Binding-site contacts:
Ligand atom C2 contacts residue ARG389 of chain 1.A at 3.8 Å.
Ligand atom O4 contacts residue LYS424 of chain 1.A at 2.6 Å (salt-bridge).
Ligand atom O2P contacts residue ASP385 of chain 1.A at 3.3 Å (salt-bridge).
Ligand atom O2 contacts residue MSE290 of chain 1.A at 4.0 Å.
Ligand atom C4 contacts residue LYS424 of chain 1.A at 3.3 Å.
Ligand atom O6 contacts residue ASP385 of chain 1.A at 3.4 Å.
Ligand atom C2 contacts residue GLU111 of chain 1.A at 3.8 Å.
Ligand atom C3 contacts residue LYS424 of chain 1.A at 3.7 Å.
Ligand atom P contacts residue ASP385 of chain 1.A at 3.5 Å.
Ligand atom O3P contacts residue ASP385 of chain 1.A at 2.7 Å (salt-bridge).
Ligand atom O3 contacts residue LEU386 of chain 1.A at 3.8 Å.
Ligand atom O1 contacts residue GLU111 of chain 1.A at 2.4 Å (salt-bridge).
Ligand atom O2P contacts residue ASP255 of chain 1.A at 3.1 Å (salt-bridge).
Ligand atom O2 contacts residue GLU111 of chain 1.A at 2.9 Å (salt-bridge).
Ligand atom C1 contacts residue ARG389 of chain 1.A at 4.1 Å.
Ligand atom O2 contacts residue ARG389 of chain 1.A at 3.0 Å (salt-bridge).
Ligand atom O1 contacts residue THR20 of chain 1.A at 3.7 Å.
Ligand atom C1 contacts residue TRP107 of chain 1.A at 3.8 Å (hydrophobic).
Ligand atom O4 contacts residue PHE16 of chain 1.A at 3.9 Å.
Ligand atom C4 contacts residue ASP385 of chain 1.A at 3.3 Å.
Ligand atom C1 contacts residue ARG24 of chain 1.A at 3.4 Å.
Ligand atom O6 contacts residue LEU386 of chain 1.A at 4.2 Å.
Ligand atom P contacts residue MG1 of chain 1.D at 3.4 Å.
Ligand atom O3P contacts residue GLY384 of chain 1.A at 3.6 Å.
Ligand atom O2P contacts residue LEU386 of chain 1.A at 2.8 Å (h-bond).
Ligand atom C3 contacts residue ARG389 of chain 1.A at 3.6 Å.
Ligand atom O1P contacts residue ASP255 of chain 1.A at 2.8 Å (salt-bridge).
Ligand atom P contacts residue ASP255 of chain 1.A at 2.9 Å.
Ligand atom O4 contacts residue ASP385 of chain 1.A at 4.2 Å.
Ligand atom O3 contacts residue ARG389 of chain 1.A at 3.2 Å (salt-bridge).
Ligand atom O2P contacts residue MG1 of chain 1.D at 3.5 Å.
Ligand atom O2P contacts residue GLY384 of chain 1.A at 4.1 Å.
Ligand atom O3P contacts residue ASP255 of chain 1.A at 2.5 Å (salt-bridge).
Ligand atom C1 contacts residue GLU111 of chain 1.A at 3.3 Å.
Ligand atom C3 contacts residue ASP385 of chain 1.A at 3.1 Å.
Ligand atom O1 contacts residue ARG24 of chain 1.A at 2.9 Å (salt-bridge).
Ligand atom O1P contacts residue ASN256 of chain 1.A at 3.4 Å (h-bond).
Ligand atom P contacts residue LEU386 of chain 1.A at 3.9 Å.
Ligand atom O1P contacts residue MG1 of chain 1.D at 2.2 Å.
Ligand atom O3 contacts residue ASP385 of chain 1.A at 2.6 Å (salt-bridge).

A small-molecule ligand and the protein it binds are described below.
Small molecule (SMILES): O=P(O)(O)OC[C@H]1O[C@](O)(CO)[C@@H](O)[C@@H]1O

Sequence of chain 1.A:
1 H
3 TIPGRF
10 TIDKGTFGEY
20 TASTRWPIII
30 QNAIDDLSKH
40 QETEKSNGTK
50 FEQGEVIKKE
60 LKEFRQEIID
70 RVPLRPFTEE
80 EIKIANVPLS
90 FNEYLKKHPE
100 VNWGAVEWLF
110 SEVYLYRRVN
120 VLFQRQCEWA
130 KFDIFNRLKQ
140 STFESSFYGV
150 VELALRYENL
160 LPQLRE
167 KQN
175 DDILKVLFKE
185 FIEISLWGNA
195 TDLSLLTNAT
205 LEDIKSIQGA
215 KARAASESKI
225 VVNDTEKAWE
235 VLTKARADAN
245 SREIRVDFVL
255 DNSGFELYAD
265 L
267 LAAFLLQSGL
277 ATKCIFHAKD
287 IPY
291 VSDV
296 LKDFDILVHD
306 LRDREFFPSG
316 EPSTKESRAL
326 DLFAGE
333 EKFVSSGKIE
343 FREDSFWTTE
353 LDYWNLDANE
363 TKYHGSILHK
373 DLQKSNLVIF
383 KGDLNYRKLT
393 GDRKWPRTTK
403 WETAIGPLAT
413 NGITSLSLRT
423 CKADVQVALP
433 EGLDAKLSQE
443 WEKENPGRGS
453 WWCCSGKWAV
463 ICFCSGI